This protein binds this small molecule.
Small molecule (SMILES): Nc1nc2c(ncn2[C@@H]2O[C@@H]3COP(=O)(O)O[C@@H]4[C@H](O)[C@@H](COP(=O)(O)O[C@H]3[C@H]2O)O[C@H]4n2cnc3c(N)ncnc32)c(=O)[nH]1

Sequence of chain 4.A:
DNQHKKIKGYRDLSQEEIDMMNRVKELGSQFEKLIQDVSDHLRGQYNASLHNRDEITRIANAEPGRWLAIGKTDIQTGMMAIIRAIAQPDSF

Sequence of chain 3.A:
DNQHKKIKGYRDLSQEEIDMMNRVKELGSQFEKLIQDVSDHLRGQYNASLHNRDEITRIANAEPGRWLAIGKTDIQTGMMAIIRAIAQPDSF

Binding-site contacts:
Ligand atom P24 contacts residue 4UR1 of chain 4.G at 0.9 Å.
Ligand atom C40 contacts residue 4UR1 of chain 4.G at 0.6 Å.
Ligand atom N41 contacts residue 4UR1 of chain 4.G at 0.6 Å (h-bond).
Ligand atom C09 contacts residue 4UR1 of chain 4.G at 0.7 Å.
Ligand atom C42 contacts residue 4UR1 of chain 4.G at 0.5 Å.
Ligand atom O16 contacts residue 4UR1 of chain 4.G at 0.8 Å (h-bond).
Ligand atom C37 contacts residue 4UR1 of chain 4.G at 0.7 Å.
Ligand atom C32 contacts residue 4UR1 of chain 4.G at 0.7 Å.
Ligand atom O23 contacts residue 4UR1 of chain 4.G at 0.7 Å.
Ligand atom O13 contacts residue 4UR1 of chain 4.G at 0.8 Å (h-bond).
Ligand atom O44 contacts residue 4UR1 of chain 4.G at 0.7 Å (h-bond).
Ligand atom N38 contacts residue 4UR1 of chain 4.G at 0.7 Å (h-bond).
Ligand atom C28 contacts residue 4UR1 of chain 4.G at 0.5 Å.
Ligand atom N08 contacts residue 4UR1 of chain 4.G at 0.5 Å (h-bond).
Ligand atom N33 contacts residue 4UR1 of chain 4.G at 0.5 Å (h-bond).
Ligand atom C12 contacts residue 4UR1 of chain 4.G at 0.7 Å.
Ligand atom C43 contacts residue 4UR1 of chain 4.G at 0.7 Å.
Ligand atom N39 contacts residue 4UR1 of chain 4.G at 0.7 Å (h-bond).
Ligand atom N03 contacts residue 4UR1 of chain 4.G at 0.6 Å (h-bond).
Ligand atom O15 contacts residue 4UR1 of chain 4.G at 1.1 Å (h-bond).
Ligand atom C18 contacts residue 4UR1 of chain 4.G at 0.5 Å.
Ligand atom C36 contacts residue 4UR1 of chain 4.G at 0.5 Å.
Ligand atom C34 contacts residue 4UR1 of chain 4.G at 0.4 Å.
Ligand atom P14 contacts residue 4UR1 of chain 4.G at 0.6 Å.
Ligand atom C29 contacts residue 4UR1 of chain 4.G at 0.9 Å.
Ligand atom C02 contacts residue 4UR1 of chain 4.G at 0.6 Å.
Ligand atom N35 contacts residue 4UR1 of chain 4.G at 0.4 Å (h-bond).
Ligand atom C21 contacts residue 4UR1 of chain 4.G at 0.8 Å.
Ligand atom N06 contacts residue 4UR1 of chain 4.G at 0.4 Å (h-bond).
Ligand atom C07 contacts residue 4UR1 of chain 4.G at 0.4 Å.
Ligand atom O26 contacts residue 4UR1 of chain 4.G at 0.6 Å.
Ligand atom C19 contacts residue 4UR1 of chain 4.G at 1.2 Å.
Ligand atom C04 contacts residue 4UR1 of chain 4.G at 0.5 Å.
Ligand atom C05 contacts residue 4UR1 of chain 4.G at 0.5 Å.
Ligand atom O25 contacts residue 4UR1 of chain 4.G at 0.8 Å (h-bond).
Ligand atom O10 contacts residue 4UR1 of chain 4.G at 0.5 Å (h-bond).
Ligand atom C11 contacts residue 4UR1 of chain 4.G at 0.8 Å.
Ligand atom N45 contacts residue 4UR1 of chain 4.G at 0.7 Å (h-bond).
Ligand atom O31 contacts residue 4UR1 of chain 4.G at 0.5 Å (h-bond).
Ligand atom C22 contacts residue 4UR1 of chain 4.G at 0.8 Å.